A small-molecule ligand and the protein it binds are described below.
Small molecule (SMILES): CC(=O)N[C@@H]1[C@@H](O)[C@H](O)[C@@H](CO)O[C@H]1O

Sequence of chain 1.C:
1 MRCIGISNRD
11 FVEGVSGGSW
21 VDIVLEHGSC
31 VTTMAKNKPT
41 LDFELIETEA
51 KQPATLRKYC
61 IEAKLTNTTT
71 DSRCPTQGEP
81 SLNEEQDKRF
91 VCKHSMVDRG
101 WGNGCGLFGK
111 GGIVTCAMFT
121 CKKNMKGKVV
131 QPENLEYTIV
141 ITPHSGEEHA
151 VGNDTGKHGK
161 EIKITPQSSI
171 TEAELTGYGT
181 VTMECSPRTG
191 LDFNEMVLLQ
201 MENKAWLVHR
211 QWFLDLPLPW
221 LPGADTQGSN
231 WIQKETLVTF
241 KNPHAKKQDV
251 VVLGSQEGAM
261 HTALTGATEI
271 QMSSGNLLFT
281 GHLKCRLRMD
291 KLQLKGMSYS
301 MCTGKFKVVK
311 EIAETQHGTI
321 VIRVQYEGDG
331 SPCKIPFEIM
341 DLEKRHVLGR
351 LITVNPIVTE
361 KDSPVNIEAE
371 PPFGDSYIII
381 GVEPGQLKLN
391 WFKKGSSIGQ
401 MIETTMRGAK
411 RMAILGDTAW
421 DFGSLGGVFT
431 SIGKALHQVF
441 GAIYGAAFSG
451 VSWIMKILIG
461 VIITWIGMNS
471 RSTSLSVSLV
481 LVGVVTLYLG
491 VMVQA

Binding-site contacts:
Ligand atom O5 contacts residue ASN67 of chain 1.C at 2.5 Å (h-bond).
Ligand atom O7 contacts residue ASN67 of chain 1.C at 4.1 Å.
Ligand atom C7 contacts residue ASN67 of chain 1.C at 3.7 Å.
Ligand atom C7 contacts residue PHE90 of chain 1.C at 4.3 Å (hydrophobic).
Ligand atom C3 contacts residue ASN67 of chain 1.C at 3.8 Å.
Ligand atom C1 contacts residue ASN67 of chain 1.C at 1.4 Å.
Ligand atom O6 contacts residue ASN67 of chain 1.C at 3.7 Å.
Ligand atom C8 contacts residue MET118 of chain 1.C at 4.0 Å (hydrophobic).
Ligand atom C5 contacts residue ASN67 of chain 1.C at 3.8 Å.
Ligand atom N2 contacts residue ASN67 of chain 1.C at 2.8 Å (h-bond).
Ligand atom C2 contacts residue ASN67 of chain 1.C at 2.4 Å.
Ligand atom C8 contacts residue PHE90 of chain 1.C at 3.6 Å (hydrophobic).
Ligand atom C4 contacts residue ASN67 of chain 1.C at 4.3 Å.
Ligand atom C8 contacts residue ARG89 of chain 1.C at 4.1 Å.